Sequence of chain 1.F:
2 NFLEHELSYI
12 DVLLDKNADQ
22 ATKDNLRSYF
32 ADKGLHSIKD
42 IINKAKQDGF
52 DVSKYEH

Binding-site contacts:
Ligand atom C8 contacts residue ALA86 of chain 1.D at 4.3 Å (hydrophobic).
Ligand atom C5 contacts residue ASN80 of chain 1.D at 3.7 Å.
Ligand atom N2 contacts residue GLN89 of chain 1.D at 3.8 Å.
Ligand atom N2 contacts residue ASN77 of chain 1.D at 2.9 Å (h-bond).
Ligand atom C8 contacts residue TYR10 of chain 1.F at 4.2 Å (hydrophobic).
Ligand atom O5 contacts residue ASN77 of chain 1.D at 2.3 Å (h-bond).
Ligand atom O6 contacts residue LEU84 of chain 1.D at 4.0 Å.
Ligand atom C2 contacts residue GLN89 of chain 1.D at 4.3 Å.
Ligand atom C8 contacts residue GLN89 of chain 1.D at 3.6 Å.
Ligand atom C8 contacts residue VAL87 of chain 1.D at 4.2 Å (hydrophobic).
Ligand atom O5 contacts residue LEU84 of chain 1.D at 4.1 Å.
Ligand atom C3 contacts residue ASN77 of chain 1.D at 3.8 Å.
Ligand atom C2 contacts residue ASN77 of chain 1.D at 2.4 Å.
Ligand atom O3 contacts residue VAL87 of chain 1.D at 4.4 Å.
Ligand atom O3 contacts residue GLN89 of chain 1.D at 3.0 Å (h-bond).
Ligand atom C7 contacts residue ASN77 of chain 1.D at 3.5 Å.
Ligand atom C5 contacts residue ASN77 of chain 1.D at 3.6 Å.
Ligand atom O7 contacts residue VAL87 of chain 1.D at 2.9 Å (h-bond).
Ligand atom C7 contacts residue ALA86 of chain 1.D at 4.3 Å (hydrophobic).
Ligand atom O7 contacts residue GLN89 of chain 1.D at 3.5 Å (h-bond).
Ligand atom O5 contacts residue ASN80 of chain 1.D at 3.1 Å (h-bond).
Ligand atom C8 contacts residue ASN77 of chain 1.D at 4.2 Å.
Ligand atom C3 contacts residue GLN89 of chain 1.D at 4.2 Å.
Ligand atom C1 contacts residue ASN77 of chain 1.D at 1.5 Å.
Ligand atom C6 contacts residue ASN80 of chain 1.D at 3.8 Å.
Ligand atom C7 contacts residue GLN89 of chain 1.D at 3.4 Å.
Ligand atom O7 contacts residue ASN77 of chain 1.D at 3.6 Å.
Ligand atom C8 contacts residue SER9 of chain 1.F at 3.9 Å.
Ligand atom O7 contacts residue ALA86 of chain 1.D at 3.6 Å.
Ligand atom C1 contacts residue ASN80 of chain 1.D at 3.6 Å.
Ligand atom C8 contacts residue HIS6 of chain 1.F at 3.8 Å.
Ligand atom C7 contacts residue VAL87 of chain 1.D at 4.0 Å (hydrophobic).
Ligand atom C4 contacts residue ASN77 of chain 1.D at 4.2 Å.

This protein binds this small molecule.
Small molecule (SMILES): CC(=O)N[C@@H]1[C@@H](O)[C@H](O)[C@@H](CO)O[C@H]1O

Sequence of chain 1.D:
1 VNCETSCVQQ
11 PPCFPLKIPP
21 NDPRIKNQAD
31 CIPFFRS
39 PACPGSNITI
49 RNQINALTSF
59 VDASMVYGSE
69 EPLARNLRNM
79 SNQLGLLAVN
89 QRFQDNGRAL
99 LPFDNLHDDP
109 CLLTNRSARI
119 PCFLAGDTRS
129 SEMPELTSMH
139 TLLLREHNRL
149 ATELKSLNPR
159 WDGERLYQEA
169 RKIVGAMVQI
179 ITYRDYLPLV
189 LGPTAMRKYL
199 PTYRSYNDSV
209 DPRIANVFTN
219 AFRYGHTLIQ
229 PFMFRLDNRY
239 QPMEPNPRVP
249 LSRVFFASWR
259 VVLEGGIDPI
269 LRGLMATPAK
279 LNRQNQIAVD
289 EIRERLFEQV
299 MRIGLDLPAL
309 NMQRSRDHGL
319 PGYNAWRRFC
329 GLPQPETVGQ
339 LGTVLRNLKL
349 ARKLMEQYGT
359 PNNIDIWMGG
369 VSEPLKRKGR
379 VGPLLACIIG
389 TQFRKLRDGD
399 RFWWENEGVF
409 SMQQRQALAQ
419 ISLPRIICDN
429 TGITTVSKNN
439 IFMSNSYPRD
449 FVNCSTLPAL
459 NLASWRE